The small molecule below binds the protein below.
Small molecule (SMILES): CC(=O)N[C@H]1[C@H](O[C@H]2[C@H](O)[C@@H](NC(C)=O)CO[C@@H]2CO)O[C@H](CO)[C@@H](O)[C@@H]1O

Sequence of chain 53.H:
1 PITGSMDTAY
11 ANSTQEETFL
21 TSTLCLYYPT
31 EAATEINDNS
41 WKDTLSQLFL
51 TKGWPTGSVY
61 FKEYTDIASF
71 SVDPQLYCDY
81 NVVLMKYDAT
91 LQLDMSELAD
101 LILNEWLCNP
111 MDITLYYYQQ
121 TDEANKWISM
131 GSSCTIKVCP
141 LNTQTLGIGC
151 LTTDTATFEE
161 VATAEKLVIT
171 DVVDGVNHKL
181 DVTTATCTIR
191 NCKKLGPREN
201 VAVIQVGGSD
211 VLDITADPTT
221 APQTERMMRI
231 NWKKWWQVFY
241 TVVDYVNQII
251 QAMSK

Binding-site contacts:
Ligand atom N2 contacts residue ASN12 of chain 53.H at 3.8 Å.
Ligand atom O7 contacts residue ASN12 of chain 53.H at 3.7 Å.
Ligand atom C7 contacts residue ASN12 of chain 53.H at 3.9 Å.
Ligand atom O5 contacts residue ASN12 of chain 53.H at 2.7 Å (h-bond).
Ligand atom C5 contacts residue ASN12 of chain 53.H at 4.1 Å.
Ligand atom C2 contacts residue ASN12 of chain 53.H at 3.2 Å.
Ligand atom C1 contacts residue ASN12 of chain 53.H at 2.2 Å.